This protein binds this small molecule.
Small molecule (SMILES): CCO[C@H](C)Cn1c(=S)[nH]c(=O)c2nc[nH]c21

Sequence of chain 1.H:
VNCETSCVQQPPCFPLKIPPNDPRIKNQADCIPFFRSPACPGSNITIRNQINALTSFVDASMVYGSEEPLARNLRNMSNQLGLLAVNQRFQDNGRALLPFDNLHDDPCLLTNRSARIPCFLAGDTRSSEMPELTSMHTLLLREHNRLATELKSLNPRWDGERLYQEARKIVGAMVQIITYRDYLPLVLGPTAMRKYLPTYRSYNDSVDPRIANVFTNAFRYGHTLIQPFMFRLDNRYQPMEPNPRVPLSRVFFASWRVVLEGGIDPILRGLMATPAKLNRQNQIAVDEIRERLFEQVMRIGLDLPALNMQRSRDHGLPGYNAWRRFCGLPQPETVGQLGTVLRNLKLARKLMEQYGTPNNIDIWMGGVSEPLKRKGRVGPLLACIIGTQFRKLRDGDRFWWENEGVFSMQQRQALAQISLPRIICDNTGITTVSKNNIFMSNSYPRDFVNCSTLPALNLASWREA

Binding-site contacts:
Ligand atom N1 contacts residue HEM1 of chain 1.SA at 4.3 Å.
Ligand atom O2 contacts residue ARG127 of chain 1.H at 3.3 Å.
Ligand atom C8 contacts residue HEM1 of chain 1.SA at 4.5 Å.
Ligand atom S contacts residue PHE295 of chain 1.H at 3.4 Å.
Ligand atom C8 contacts residue GLU130 of chain 1.H at 4.0 Å.
Ligand atom S contacts residue HEM1 of chain 1.SA at 1.8 Å.
Ligand atom C7 contacts residue ARG127 of chain 1.H at 4.0 Å.
Ligand atom N3 contacts residue ARG127 of chain 1.H at 3.7 Å.
Ligand atom N2 contacts residue GLU130 of chain 1.H at 4.4 Å.
Ligand atom C8 contacts residue PHE254 of chain 1.H at 4.2 Å (hydrophobic).
Ligand atom C4 contacts residue PHE295 of chain 1.H at 4.0 Å (hydrophobic).
Ligand atom O1 contacts residue GLU102 of chain 1.G at 4.3 Å.
Ligand atom C9 contacts residue PHE295 of chain 1.H at 3.5 Å (hydrophobic).
Ligand atom N2 contacts residue PHE295 of chain 1.H at 3.5 Å.
Ligand atom O2 contacts residue PHE254 of chain 1.H at 4.2 Å.
Ligand atom C7 contacts residue PHE254 of chain 1.H at 4.1 Å (hydrophobic).
Ligand atom C8 contacts residue ARG127 of chain 1.H at 4.0 Å.
Ligand atom C9 contacts residue HEM1 of chain 1.SA at 3.0 Å.
Ligand atom N1 contacts residue PHE295 of chain 1.H at 4.1 Å.
Ligand atom N3 contacts residue PHE254 of chain 1.H at 4.1 Å.
Ligand atom C8 contacts residue PHE295 of chain 1.H at 4.1 Å (hydrophobic).
Ligand atom O2 contacts residue GLU130 of chain 1.H at 3.0 Å.
Ligand atom N2 contacts residue HEM1 of chain 1.SA at 3.1 Å.

Sequence of chain 1.G:
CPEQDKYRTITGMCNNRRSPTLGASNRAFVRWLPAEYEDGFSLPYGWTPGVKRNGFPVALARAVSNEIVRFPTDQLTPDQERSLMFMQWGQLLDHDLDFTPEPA